Binding-site contacts:
Ligand atom O3 contacts residue GLN24 of chain 1.A at 4.0 Å.
Ligand atom C1 contacts residue ASN55 of chain 1.A at 3.8 Å.
Ligand atom C6 contacts residue ASN26 of chain 1.A at 4.4 Å.
Ligand atom O6 contacts residue ASN55 of chain 1.A at 3.5 Å (h-bond).
Ligand atom C3 contacts residue GLN24 of chain 1.A at 3.6 Å.
Ligand atom O5 contacts residue ASN26 of chain 1.A at 2.1 Å (h-bond).
Ligand atom C1 contacts residue GLN24 of chain 1.A at 4.4 Å.
Ligand atom N2 contacts residue ASN26 of chain 1.A at 2.8 Å (h-bond).
Ligand atom C7 contacts residue VAL7 of chain 1.A at 4.0 Å (hydrophobic).
Ligand atom C6 contacts residue ASN55 of chain 1.A at 3.7 Å.
Ligand atom C8 contacts residue VAL7 of chain 1.A at 4.2 Å (hydrophobic).
Ligand atom C4 contacts residue ASN26 of chain 1.A at 4.1 Å.
Ligand atom C7 contacts residue ASN26 of chain 1.A at 3.4 Å.
Ligand atom C5 contacts residue ASN55 of chain 1.A at 3.6 Å.
Ligand atom C5 contacts residue ASN26 of chain 1.A at 3.5 Å.
Ligand atom C3 contacts residue ASN26 of chain 1.A at 3.6 Å.
Ligand atom O7 contacts residue VAL7 of chain 1.A at 3.4 Å.
Ligand atom C7 contacts residue GLN24 of chain 1.A at 4.1 Å.
Ligand atom C8 contacts residue GLN24 of chain 1.A at 4.2 Å.
Ligand atom C1 contacts residue ASN26 of chain 1.A at 1.4 Å.
Ligand atom O5 contacts residue ASN55 of chain 1.A at 3.0 Å (h-bond).
Ligand atom C2 contacts residue ASN26 of chain 1.A at 2.2 Å.
Ligand atom C8 contacts residue SER9 of chain 1.A at 3.4 Å.
Ligand atom C2 contacts residue GLN24 of chain 1.A at 3.9 Å.
Ligand atom C8 contacts residue THR8 of chain 1.A at 3.2 Å.
Ligand atom N2 contacts residue GLN24 of chain 1.A at 3.1 Å (h-bond).
Ligand atom O7 contacts residue ASN26 of chain 1.A at 3.4 Å (h-bond).

Sequence of chain 1.A:
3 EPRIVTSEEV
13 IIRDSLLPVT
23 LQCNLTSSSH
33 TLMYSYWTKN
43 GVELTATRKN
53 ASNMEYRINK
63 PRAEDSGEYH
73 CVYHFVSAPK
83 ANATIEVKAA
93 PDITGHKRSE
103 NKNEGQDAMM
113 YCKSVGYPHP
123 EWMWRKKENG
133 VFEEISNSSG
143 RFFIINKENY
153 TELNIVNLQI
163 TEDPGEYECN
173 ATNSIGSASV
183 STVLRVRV

The protein below binds the small molecule below.
Small molecule (SMILES): CC(=O)N[C@@H]1[C@@H](O)[C@H](O)[C@@H](CO)O[C@H]1O